Binding-site contacts:
Ligand atom F11 contacts residue HIS93 of chain 1.B at 3.1 Å.
Ligand atom O3 contacts residue VAL119 of chain 1.B at 3.7 Å.
Ligand atom N4 contacts residue ZN1 of chain 1.H at 1.8 Å.
Ligand atom C5 contacts residue THR199 of chain 1.B at 3.9 Å.
Ligand atom S14 contacts residue ASN64 of chain 1.B at 3.8 Å.
Ligand atom O2 contacts residue THR198 of chain 1.B at 2.9 Å (h-bond).
Ligand atom O2 contacts residue LEU197 of chain 1.B at 3.2 Å.
Ligand atom F11 contacts residue THR199 of chain 1.B at 3.2 Å.
Ligand atom C17 contacts residue ASN64 of chain 1.B at 4.0 Å.
Ligand atom F12 contacts residue SER67 of chain 1.B at 3.5 Å.
Ligand atom C27 contacts residue ALA129 of chain 1.B at 3.8 Å (hydrophobic).
Ligand atom F11 contacts residue ZN1 of chain 1.H at 3.0 Å.
Ligand atom C28 contacts residue SER130 of chain 1.B at 3.9 Å.
Ligand atom C6 contacts residue HIS91 of chain 1.B at 3.5 Å.
Ligand atom C5 contacts residue ZN1 of chain 1.H at 3.7 Å.
Ligand atom N4 contacts residue HIS91 of chain 1.B at 3.3 Å (h-bond).
Ligand atom N4 contacts residue HIS93 of chain 1.B at 3.2 Å (h-bond).
Ligand atom N4 contacts residue HIS117 of chain 1.B at 3.1 Å (h-bond).
Ligand atom C5 contacts residue HIS91 of chain 1.B at 3.5 Å.
Ligand atom C28 contacts residue SER133 of chain 1.B at 3.9 Å.
Ligand atom O3 contacts residue ZN1 of chain 1.H at 3.2 Å.
Ligand atom C8 contacts residue THR199 of chain 1.B at 3.8 Å.
Ligand atom O15 contacts residue ASN64 of chain 1.B at 3.0 Å (h-bond).
Ligand atom C7 contacts residue THR199 of chain 1.B at 3.5 Å.
Ligand atom S1 contacts residue THR198 of chain 1.B at 3.9 Å.
Ligand atom C28 contacts residue ALA129 of chain 1.B at 3.5 Å (hydrophobic).
Ligand atom N4 contacts residue THR198 of chain 1.B at 2.8 Å (h-bond).
Ligand atom C6 contacts residue THR199 of chain 1.B at 3.5 Å.
Ligand atom O15 contacts residue SER67 of chain 1.B at 3.6 Å.
Ligand atom F12 contacts residue THR199 of chain 1.B at 3.6 Å.
Ligand atom N4 contacts residue GLU104 of chain 1.B at 3.8 Å.
Ligand atom F13 contacts residue LEU197 of chain 1.B at 3.2 Å.
Ligand atom C6 contacts residue ZN1 of chain 1.H at 3.7 Å.
Ligand atom C29 contacts residue SER133 of chain 1.B at 3.6 Å.
Ligand atom S1 contacts residue ZN1 of chain 1.H at 3.1 Å.
Ligand atom S1 contacts residue HIS91 of chain 1.B at 3.7 Å.
Ligand atom O3 contacts residue HIS91 of chain 1.B at 3.3 Å.
Ligand atom C18 contacts residue TRP4 of chain 1.B at 4.0 Å (hydrophobic).
Ligand atom F11 contacts residue HIS91 of chain 1.B at 3.2 Å.
Ligand atom O3 contacts residue HIS117 of chain 1.B at 3.9 Å.

Sequence of chain 1.B:
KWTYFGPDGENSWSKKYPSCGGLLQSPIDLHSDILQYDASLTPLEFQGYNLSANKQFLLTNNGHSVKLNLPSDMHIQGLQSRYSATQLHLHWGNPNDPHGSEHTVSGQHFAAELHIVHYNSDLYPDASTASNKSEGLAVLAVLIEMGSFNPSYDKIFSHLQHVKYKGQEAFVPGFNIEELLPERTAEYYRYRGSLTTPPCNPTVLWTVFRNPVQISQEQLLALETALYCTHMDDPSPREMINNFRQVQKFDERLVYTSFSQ

A protein and the small-molecule ligand that binds it are described below.
Small molecule (SMILES): NS(=O)(=O)c1c(F)c(F)c(S(=O)(=O)CCO)c(N[C@H]2CCc3ccccc32)c1F